A protein and the small-molecule ligand that binds it are described below.
Small molecule (SMILES): CC(=O)N[C@H]1[C@H](O[C@H]2[C@H](O)[C@@H](NC(C)=O)CO[C@@H]2CO)O[C@H](CO)[C@@H](O)[C@@H]1O

Binding-site contacts:
Ligand atom C3 contacts residue ASN258 of chain 1.A at 3.6 Å.
Ligand atom C4 contacts residue ASN258 of chain 1.A at 4.2 Å.
Ligand atom C8 contacts residue TYR257 of chain 1.A at 3.6 Å (hydrophobic).
Ligand atom O7 contacts residue ASN258 of chain 1.A at 3.1 Å (h-bond).
Ligand atom C8 contacts residue ASN258 of chain 1.A at 3.7 Å.
Ligand atom C5 contacts residue ASN258 of chain 1.A at 3.7 Å.
Ligand atom C1 contacts residue ASN258 of chain 1.A at 1.4 Å.
Ligand atom N2 contacts residue ARG235 of chain 1.A at 3.8 Å.
Ligand atom O5 contacts residue ASN258 of chain 1.A at 2.4 Å (h-bond).
Ligand atom C7 contacts residue TYR257 of chain 1.A at 4.5 Å (hydrophobic).
Ligand atom C2 contacts residue ASN258 of chain 1.A at 2.4 Å.
Ligand atom N2 contacts residue ASN258 of chain 1.A at 2.8 Å (h-bond).
Ligand atom C2 contacts residue ARG235 of chain 1.A at 4.2 Å.
Ligand atom C3 contacts residue ARG235 of chain 1.A at 4.2 Å.
Ligand atom C7 contacts residue ASN258 of chain 1.A at 3.1 Å.
Ligand atom C1 contacts residue ARG235 of chain 1.A at 3.9 Å.
Ligand atom C8 contacts residue THR256 of chain 1.A at 3.3 Å.

Sequence of chain 1.A:
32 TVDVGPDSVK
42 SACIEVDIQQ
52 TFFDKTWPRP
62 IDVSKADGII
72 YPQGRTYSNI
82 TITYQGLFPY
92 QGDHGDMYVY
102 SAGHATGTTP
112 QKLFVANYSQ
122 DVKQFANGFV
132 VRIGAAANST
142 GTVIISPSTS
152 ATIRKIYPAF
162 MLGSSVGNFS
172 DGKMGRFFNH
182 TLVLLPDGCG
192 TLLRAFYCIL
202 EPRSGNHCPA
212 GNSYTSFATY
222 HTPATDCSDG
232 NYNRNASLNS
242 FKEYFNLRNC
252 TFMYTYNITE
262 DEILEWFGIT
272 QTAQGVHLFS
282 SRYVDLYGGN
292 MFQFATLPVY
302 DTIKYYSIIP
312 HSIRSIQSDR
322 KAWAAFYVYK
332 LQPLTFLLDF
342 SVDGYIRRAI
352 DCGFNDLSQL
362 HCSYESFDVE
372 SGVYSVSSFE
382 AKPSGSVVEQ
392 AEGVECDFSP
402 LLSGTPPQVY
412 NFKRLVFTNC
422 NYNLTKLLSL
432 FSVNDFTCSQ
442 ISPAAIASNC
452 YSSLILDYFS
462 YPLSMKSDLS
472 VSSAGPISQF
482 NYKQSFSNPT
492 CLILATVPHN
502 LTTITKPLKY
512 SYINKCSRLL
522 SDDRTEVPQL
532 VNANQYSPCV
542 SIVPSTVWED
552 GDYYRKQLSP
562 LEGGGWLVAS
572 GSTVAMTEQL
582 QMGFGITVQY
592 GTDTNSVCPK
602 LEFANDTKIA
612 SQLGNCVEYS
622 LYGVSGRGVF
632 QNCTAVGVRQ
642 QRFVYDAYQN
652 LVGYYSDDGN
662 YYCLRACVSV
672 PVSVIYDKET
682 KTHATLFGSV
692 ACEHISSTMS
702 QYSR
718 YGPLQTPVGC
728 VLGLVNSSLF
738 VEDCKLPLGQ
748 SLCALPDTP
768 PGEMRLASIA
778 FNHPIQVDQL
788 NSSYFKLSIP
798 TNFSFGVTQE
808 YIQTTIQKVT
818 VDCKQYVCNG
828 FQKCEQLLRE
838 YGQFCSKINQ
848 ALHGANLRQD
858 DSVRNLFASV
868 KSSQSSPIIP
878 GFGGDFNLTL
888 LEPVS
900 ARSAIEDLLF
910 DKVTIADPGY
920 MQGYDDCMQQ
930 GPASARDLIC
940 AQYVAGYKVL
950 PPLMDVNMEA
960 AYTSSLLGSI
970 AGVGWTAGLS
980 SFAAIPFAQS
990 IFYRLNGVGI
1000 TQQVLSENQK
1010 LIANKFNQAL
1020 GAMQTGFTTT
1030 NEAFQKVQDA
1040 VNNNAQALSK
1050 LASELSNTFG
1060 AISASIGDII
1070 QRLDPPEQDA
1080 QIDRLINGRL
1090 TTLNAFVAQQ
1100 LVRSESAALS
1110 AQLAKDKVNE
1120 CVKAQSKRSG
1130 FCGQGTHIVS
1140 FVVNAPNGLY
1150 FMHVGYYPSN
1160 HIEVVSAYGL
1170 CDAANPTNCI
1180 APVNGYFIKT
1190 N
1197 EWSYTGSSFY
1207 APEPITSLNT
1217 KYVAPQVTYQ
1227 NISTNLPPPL